Sequence of chain 1.A:
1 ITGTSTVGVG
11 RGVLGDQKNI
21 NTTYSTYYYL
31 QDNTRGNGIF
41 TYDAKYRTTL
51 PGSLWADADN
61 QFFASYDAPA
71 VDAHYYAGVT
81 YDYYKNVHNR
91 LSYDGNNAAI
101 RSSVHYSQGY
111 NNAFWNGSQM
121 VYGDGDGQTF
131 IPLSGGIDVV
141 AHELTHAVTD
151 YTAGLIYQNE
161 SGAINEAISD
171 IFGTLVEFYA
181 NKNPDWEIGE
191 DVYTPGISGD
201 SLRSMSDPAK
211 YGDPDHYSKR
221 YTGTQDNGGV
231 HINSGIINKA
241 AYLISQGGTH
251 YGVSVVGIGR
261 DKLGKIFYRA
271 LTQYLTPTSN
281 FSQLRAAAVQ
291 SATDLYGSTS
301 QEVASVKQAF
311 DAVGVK

Binding-site contacts:
Ligand atom C3 contacts residue TYR242 of chain 1.A at 3.9 Å (hydrophobic).
Ligand atom O4 contacts residue TYR242 of chain 1.A at 3.7 Å.
Ligand atom C4 contacts residue TYR242 of chain 1.A at 3.2 Å (hydrophobic).
Ligand atom C4 contacts residue TRP186 of chain 1.A at 4.5 Å (hydrophobic).
Ligand atom C5 contacts residue TRP186 of chain 1.A at 3.6 Å (hydrophobic).
Ligand atom O4 contacts residue GLN246 of chain 1.A at 4.1 Å.
Ligand atom O3 contacts residue TYR242 of chain 1.A at 3.9 Å.
Ligand atom C1 contacts residue SER206 of chain 1.A at 4.0 Å.
Ligand atom O5 contacts residue SER206 of chain 1.A at 3.7 Å.
Ligand atom C5 contacts residue TYR242 of chain 1.A at 4.3 Å (hydrophobic).
Ligand atom C2 contacts residue TYR242 of chain 1.A at 3.9 Å (hydrophobic).
Ligand atom O1 contacts residue SER206 of chain 1.A at 3.2 Å (h-bond).
Ligand atom O5 contacts residue TYR242 of chain 1.A at 4.4 Å.
Ligand atom O5 contacts residue TRP186 of chain 1.A at 4.2 Å.

This small molecule binds to this protein.
Small molecule (SMILES): O[C@@H]1[C@@H](O)[C@H](O)OC[C@H]1O